A protein and the small-molecule ligand that binds it are described below.
Small molecule (SMILES): CC(=O)N[C@@H]1[C@@H](O)[C@H](O)[C@@H](CO)O[C@H]1O

Binding-site contacts:
Ligand atom C3 contacts residue ASN613 of chain 1.I at 3.8 Å.
Ligand atom O7 contacts residue ASN613 of chain 1.I at 4.3 Å.
Ligand atom C2 contacts residue ASN613 of chain 1.I at 2.5 Å.
Ligand atom C7 contacts residue ASN613 of chain 1.I at 3.8 Å.
Ligand atom N2 contacts residue GLY835 of chain 1.K at 3.7 Å.
Ligand atom C8 contacts residue GLU616 of chain 1.I at 3.2 Å.
Ligand atom C7 contacts residue GLU616 of chain 1.I at 3.6 Å.
Ligand atom N2 contacts residue GLU616 of chain 1.I at 3.4 Å (salt-bridge).
Ligand atom O5 contacts residue ASN613 of chain 1.I at 2.4 Å (h-bond).
Ligand atom C7 contacts residue GLY835 of chain 1.K at 4.3 Å.
Ligand atom C1 contacts residue GLU616 of chain 1.I at 4.3 Å.
Ligand atom C2 contacts residue GLU616 of chain 1.I at 4.4 Å.
Ligand atom C8 contacts residue GLY835 of chain 1.K at 3.6 Å.
Ligand atom C5 contacts residue ASN613 of chain 1.I at 3.7 Å.
Ligand atom N2 contacts residue ASN613 of chain 1.I at 2.9 Å (h-bond).
Ligand atom C4 contacts residue ASN613 of chain 1.I at 4.2 Å.
Ligand atom C1 contacts residue ASN613 of chain 1.I at 1.4 Å.

Sequence of chain 1.I:
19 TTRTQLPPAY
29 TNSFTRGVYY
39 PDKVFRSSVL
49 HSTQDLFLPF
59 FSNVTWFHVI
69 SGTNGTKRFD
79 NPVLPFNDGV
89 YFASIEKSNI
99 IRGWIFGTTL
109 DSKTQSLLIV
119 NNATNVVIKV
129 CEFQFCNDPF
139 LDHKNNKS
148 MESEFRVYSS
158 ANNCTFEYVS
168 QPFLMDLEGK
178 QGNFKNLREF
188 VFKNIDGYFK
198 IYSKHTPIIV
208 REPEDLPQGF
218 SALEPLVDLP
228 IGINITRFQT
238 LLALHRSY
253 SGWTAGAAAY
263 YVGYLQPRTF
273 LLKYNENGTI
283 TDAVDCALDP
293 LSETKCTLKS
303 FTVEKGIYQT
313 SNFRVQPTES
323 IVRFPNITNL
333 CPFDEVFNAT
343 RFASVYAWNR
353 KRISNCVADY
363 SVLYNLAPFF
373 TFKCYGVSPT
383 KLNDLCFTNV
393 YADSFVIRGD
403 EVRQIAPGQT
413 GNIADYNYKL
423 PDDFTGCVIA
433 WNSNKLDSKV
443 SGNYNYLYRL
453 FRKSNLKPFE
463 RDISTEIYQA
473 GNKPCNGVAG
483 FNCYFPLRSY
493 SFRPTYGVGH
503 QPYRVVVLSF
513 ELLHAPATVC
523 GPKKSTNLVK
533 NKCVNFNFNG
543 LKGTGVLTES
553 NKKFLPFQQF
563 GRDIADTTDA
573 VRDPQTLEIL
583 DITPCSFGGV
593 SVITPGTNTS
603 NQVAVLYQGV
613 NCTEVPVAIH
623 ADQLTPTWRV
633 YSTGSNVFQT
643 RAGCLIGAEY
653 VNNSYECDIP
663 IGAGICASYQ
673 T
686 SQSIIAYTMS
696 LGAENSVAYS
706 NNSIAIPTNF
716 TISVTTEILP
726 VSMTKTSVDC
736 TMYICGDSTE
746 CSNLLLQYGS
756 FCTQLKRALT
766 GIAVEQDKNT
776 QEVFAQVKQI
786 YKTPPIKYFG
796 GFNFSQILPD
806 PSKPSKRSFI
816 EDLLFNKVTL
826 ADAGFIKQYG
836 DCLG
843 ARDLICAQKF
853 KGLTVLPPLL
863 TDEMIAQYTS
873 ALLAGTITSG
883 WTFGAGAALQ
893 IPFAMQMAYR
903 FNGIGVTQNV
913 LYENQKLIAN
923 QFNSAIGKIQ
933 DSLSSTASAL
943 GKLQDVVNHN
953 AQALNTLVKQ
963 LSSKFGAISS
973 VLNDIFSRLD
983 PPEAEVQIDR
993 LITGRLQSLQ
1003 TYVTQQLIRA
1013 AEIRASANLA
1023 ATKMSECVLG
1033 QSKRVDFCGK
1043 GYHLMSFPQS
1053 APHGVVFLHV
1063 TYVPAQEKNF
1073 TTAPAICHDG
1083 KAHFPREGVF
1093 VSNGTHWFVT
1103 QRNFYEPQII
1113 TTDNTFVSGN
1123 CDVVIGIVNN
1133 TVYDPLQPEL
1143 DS

Sequence of chain 1.K:
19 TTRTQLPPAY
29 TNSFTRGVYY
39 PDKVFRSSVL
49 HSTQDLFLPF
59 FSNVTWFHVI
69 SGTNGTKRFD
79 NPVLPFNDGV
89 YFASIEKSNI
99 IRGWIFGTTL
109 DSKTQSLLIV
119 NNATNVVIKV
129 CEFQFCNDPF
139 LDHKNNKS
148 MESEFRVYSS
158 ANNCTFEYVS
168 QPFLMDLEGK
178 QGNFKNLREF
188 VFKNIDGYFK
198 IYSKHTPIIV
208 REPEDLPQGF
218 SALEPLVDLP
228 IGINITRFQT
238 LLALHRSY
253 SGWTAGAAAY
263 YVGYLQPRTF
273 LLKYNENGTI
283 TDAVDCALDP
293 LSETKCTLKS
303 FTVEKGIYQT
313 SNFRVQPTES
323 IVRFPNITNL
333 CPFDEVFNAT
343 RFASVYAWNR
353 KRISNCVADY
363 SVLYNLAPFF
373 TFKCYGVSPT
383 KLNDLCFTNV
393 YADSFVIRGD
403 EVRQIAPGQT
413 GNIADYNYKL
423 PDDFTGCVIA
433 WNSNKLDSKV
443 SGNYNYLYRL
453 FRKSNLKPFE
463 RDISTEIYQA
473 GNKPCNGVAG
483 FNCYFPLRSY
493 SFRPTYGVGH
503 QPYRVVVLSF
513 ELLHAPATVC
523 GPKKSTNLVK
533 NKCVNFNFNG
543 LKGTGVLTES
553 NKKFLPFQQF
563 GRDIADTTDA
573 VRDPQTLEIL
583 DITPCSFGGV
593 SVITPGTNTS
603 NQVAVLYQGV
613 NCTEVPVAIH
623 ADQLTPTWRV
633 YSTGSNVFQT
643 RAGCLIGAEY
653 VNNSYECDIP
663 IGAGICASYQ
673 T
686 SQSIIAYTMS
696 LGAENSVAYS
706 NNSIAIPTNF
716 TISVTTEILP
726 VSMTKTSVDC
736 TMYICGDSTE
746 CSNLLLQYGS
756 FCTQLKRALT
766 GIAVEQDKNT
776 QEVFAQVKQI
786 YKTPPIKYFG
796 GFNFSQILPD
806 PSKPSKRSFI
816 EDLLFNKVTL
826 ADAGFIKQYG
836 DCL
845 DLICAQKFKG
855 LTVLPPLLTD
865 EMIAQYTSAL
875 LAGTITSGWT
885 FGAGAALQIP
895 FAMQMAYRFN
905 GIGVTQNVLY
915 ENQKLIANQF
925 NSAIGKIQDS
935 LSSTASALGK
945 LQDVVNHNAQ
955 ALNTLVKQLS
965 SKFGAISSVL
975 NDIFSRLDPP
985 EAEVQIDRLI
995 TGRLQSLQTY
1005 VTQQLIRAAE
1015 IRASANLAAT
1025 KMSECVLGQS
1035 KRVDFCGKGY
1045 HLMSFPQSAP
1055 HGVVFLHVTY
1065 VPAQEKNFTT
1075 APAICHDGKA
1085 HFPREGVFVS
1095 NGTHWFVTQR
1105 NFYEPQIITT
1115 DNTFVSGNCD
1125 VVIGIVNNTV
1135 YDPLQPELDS